Binding-site contacts:
Ligand atom O41 contacts residue SER188 of chain 1.A at 2.8 Å (h-bond).
Ligand atom N22 contacts residue HIS27 of chain 1.A at 2.7 Å (h-bond).
Ligand atom O41 contacts residue ASP187 of chain 1.A at 3.1 Å (salt-bridge).
Ligand atom C43 contacts residue HIS44 of chain 1.A at 3.3 Å.
Ligand atom O24 contacts residue TYR134 of chain 1.A at 3.1 Å (h-bond).
Ligand atom O41 contacts residue GLY186 of chain 1.A at 2.7 Å (h-bond).
Ligand atom C40 contacts residue CYS184 of chain 1.A at 3.5 Å (hydrophobic).
Ligand atom C27 contacts residue TRP208 of chain 1.A at 3.4 Å (hydrophobic).
Ligand atom CL2 contacts residue TRP208 of chain 1.A at 3.2 Å.
Ligand atom N36 contacts residue CYS212 of chain 1.A at 3.4 Å (h-bond).
Ligand atom O41 contacts residue CYS184 of chain 1.A at 3.4 Å (h-bond).
Ligand atom C34 contacts residue GLY209 of chain 1.A at 3.4 Å.
Ligand atom C27 contacts residue GLY209 of chain 1.A at 3.5 Å.
Ligand atom C26 contacts residue GLY211 of chain 1.A at 3.4 Å.
Ligand atom C26 contacts residue ALA183 of chain 1.A at 3.5 Å (hydrophobic).
Ligand atom C46 contacts residue TYR47 of chain 1.A at 3.3 Å (hydrophobic).
Ligand atom N22 contacts residue ILE141 of chain 1.A at 3.3 Å.
Ligand atom C39 contacts residue CYS184 of chain 1.A at 3.1 Å (hydrophobic).
Ligand atom C44 contacts residue HIS44 of chain 1.A at 3.3 Å.
Ligand atom C28 contacts residue TRP208 of chain 1.A at 3.3 Å (hydrophobic).
Ligand atom N37 contacts residue CYS212 of chain 1.A at 3.4 Å (h-bond).
Ligand atom C15 contacts residue ARG26 of chain 1.A at 3.5 Å.
Ligand atom N11 contacts residue GLY186 of chain 1.A at 3.1 Å (h-bond).
Ligand atom N1 contacts residue HIS44 of chain 1.A at 3.3 Å.
Ligand atom C17 contacts residue LEU28 of chain 1.A at 3.4 Å (hydrophobic).
Ligand atom C2 contacts residue HIS44 of chain 1.A at 3.4 Å.
Ligand atom N36 contacts residue LYS185 of chain 1.A at 3.4 Å.
Ligand atom C21 contacts residue ILE141 of chain 1.A at 3.4 Å (hydrophobic).
Ligand atom N37 contacts residue LYS185 of chain 1.A at 3.4 Å (salt-bridge).
Ligand atom C40 contacts residue GLY186 of chain 1.A at 3.5 Å.
Ligand atom C15 contacts residue HIS27 of chain 1.A at 3.2 Å.
Ligand atom C40 contacts residue SER188 of chain 1.A at 3.3 Å.
Ligand atom C9 contacts residue LYS185 of chain 1.A at 3.5 Å.
Ligand atom C40 contacts residue LYS185 of chain 1.A at 3.5 Å.
Ligand atom CL2 contacts residue THR206 of chain 1.A at 3.5 Å.
Ligand atom C34 contacts residue GLY211 of chain 1.A at 3.0 Å.
Ligand atom N8 contacts residue LYS185 of chain 1.A at 3.5 Å.
Ligand atom C16 contacts residue HIS27 of chain 1.A at 3.0 Å.
Ligand atom CL2 contacts residue VAL220 of chain 1.A at 3.5 Å.
Ligand atom C6 contacts residue HIS44 of chain 1.A at 3.2 Å.

This protein binds this small molecule.
Small molecule (SMILES): CN1CCN(C(=O)C[C@H](NC(=O)/C=C/c2cc(Cl)ccc2-n2cnnn2)c2nc(-c3ccc4[nH]c(=O)cc(O)c4c3)c(Cl)[nH]2)CC1

Sequence of chain 1.A:
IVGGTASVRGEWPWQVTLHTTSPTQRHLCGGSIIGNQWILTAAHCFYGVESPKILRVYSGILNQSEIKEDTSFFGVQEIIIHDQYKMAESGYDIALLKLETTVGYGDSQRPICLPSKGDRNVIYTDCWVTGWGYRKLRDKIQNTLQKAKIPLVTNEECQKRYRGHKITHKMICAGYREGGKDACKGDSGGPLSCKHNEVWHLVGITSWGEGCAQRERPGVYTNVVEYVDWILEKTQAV